The small molecule below binds the protein below.
Small molecule (SMILES): CC(=O)N[C@H]1[C@H](O[C@H]2[C@H](O)[C@@H](NC(C)=O)CO[C@@H]2CO)O[C@H](CO)[C@@H](O)[C@@H]1O

Binding-site contacts:
Ligand atom C1 contacts residue ILE292 of chain 3.D at 4.0 Å (hydrophobic).
Ligand atom C6 contacts residue ILE292 of chain 3.D at 4.3 Å (hydrophobic).
Ligand atom C5 contacts residue ASN271 of chain 3.D at 3.6 Å.
Ligand atom C7 contacts residue VAL410 of chain 3.D at 4.4 Å (hydrophobic).
Ligand atom N2 contacts residue ASN271 of chain 3.D at 2.9 Å (h-bond).
Ligand atom O6 contacts residue ILE292 of chain 3.D at 3.4 Å.
Ligand atom O6 contacts residue THR273 of chain 3.D at 4.5 Å.
Ligand atom C3 contacts residue ASN271 of chain 3.D at 3.8 Å.
Ligand atom C1 contacts residue ASN271 of chain 3.D at 1.4 Å.
Ligand atom O5 contacts residue ILE292 of chain 3.D at 3.5 Å.
Ligand atom O7 contacts residue ASN271 of chain 3.D at 3.6 Å.
Ligand atom C4 contacts residue ASN271 of chain 3.D at 4.2 Å.
Ligand atom C2 contacts residue ASN271 of chain 3.D at 2.5 Å.
Ligand atom O5 contacts residue ASN271 of chain 3.D at 2.4 Å (h-bond).
Ligand atom C7 contacts residue ASN271 of chain 3.D at 3.5 Å.
Ligand atom C8 contacts residue VAL410 of chain 3.D at 3.7 Å (hydrophobic).

Sequence of chain 3.D:
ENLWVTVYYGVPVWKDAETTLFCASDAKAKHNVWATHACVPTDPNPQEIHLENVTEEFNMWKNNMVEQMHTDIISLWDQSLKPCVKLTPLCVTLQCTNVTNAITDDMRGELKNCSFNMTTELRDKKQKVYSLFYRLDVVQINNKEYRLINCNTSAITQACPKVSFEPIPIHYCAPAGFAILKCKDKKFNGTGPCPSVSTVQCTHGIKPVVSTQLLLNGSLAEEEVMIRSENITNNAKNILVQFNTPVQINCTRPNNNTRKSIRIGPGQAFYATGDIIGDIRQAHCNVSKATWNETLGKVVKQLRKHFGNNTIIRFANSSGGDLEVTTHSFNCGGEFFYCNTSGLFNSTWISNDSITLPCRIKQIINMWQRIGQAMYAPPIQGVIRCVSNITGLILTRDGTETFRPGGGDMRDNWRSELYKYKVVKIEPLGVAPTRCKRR